This small molecule binds to this protein.
Small molecule (SMILES): N=[N+]=NC[C@H]1O[C@@H](n2c(SCC(=O)O)nc3c(N)ncnc32)[C@H](O)[C@@H]1O

Sequence of chain 1.A:
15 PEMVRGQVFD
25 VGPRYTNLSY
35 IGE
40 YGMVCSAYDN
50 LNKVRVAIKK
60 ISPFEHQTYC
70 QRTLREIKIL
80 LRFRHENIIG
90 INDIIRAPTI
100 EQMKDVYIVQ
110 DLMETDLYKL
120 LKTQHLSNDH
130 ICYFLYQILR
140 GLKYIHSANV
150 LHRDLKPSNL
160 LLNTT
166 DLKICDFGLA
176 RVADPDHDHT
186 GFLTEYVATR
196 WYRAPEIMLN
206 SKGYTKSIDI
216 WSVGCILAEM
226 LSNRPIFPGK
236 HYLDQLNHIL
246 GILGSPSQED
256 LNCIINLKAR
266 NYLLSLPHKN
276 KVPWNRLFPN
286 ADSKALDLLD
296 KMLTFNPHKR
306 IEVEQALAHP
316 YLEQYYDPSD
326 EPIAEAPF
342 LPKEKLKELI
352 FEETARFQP

Binding-site contacts:
Ligand atom C4' contacts residue ILE35 of chain 1.A at 4.0 Å (hydrophobic).
Ligand atom C2' contacts residue ASP115 of chain 1.A at 3.5 Å.
Ligand atom C2' contacts residue LYS118 of chain 1.A at 4.0 Å.
Ligand atom O2' contacts residue LYS118 of chain 1.A at 2.9 Å (salt-bridge).
Ligand atom C83 contacts residue LYS58 of chain 1.A at 4.1 Å.
Ligand atom C5' contacts residue VAL43 of chain 1.A at 3.9 Å (hydrophobic).
Ligand atom N52 contacts residue VAL43 of chain 1.A at 3.4 Å.
Ligand atom N52 contacts residue GLU37 of chain 1.A at 3.4 Å (salt-bridge).
Ligand atom O32 contacts residue LYS58 of chain 1.A at 2.9 Å (salt-bridge).
Ligand atom N6 contacts residue GLN109 of chain 1.A at 3.9 Å.
Ligand atom N3 contacts residue MET112 of chain 1.A at 4.1 Å.
Ligand atom N1 contacts residue ALA56 of chain 1.A at 3.5 Å.
Ligand atom N9 contacts residue VAL43 of chain 1.A at 4.0 Å.
Ligand atom C6 contacts residue ALA56 of chain 1.A at 3.5 Å (hydrophobic).
Ligand atom O2' contacts residue ASP115 of chain 1.A at 2.7 Å (salt-bridge).
Ligand atom C5' contacts residue GLY36 of chain 1.A at 3.4 Å.
Ligand atom N51 contacts residue VAL43 of chain 1.A at 4.1 Å.
Ligand atom C4 contacts residue VAL43 of chain 1.A at 4.1 Å (hydrophobic).
Ligand atom C2 contacts residue MET112 of chain 1.A at 3.1 Å (hydrophobic).
Ligand atom C83 contacts residue CYS170 of chain 1.A at 4.0 Å (hydrophobic).
Ligand atom N1 contacts residue MET112 of chain 1.A at 3.1 Å (h-bond).
Ligand atom C3' contacts residue ASP115 of chain 1.A at 4.0 Å.
Ligand atom O3' contacts residue LYS118 of chain 1.A at 3.0 Å (salt-bridge).
Ligand atom C6 contacts residue ASP110 of chain 1.A at 4.0 Å.
Ligand atom C4' contacts residue GLY36 of chain 1.A at 4.0 Å.
Ligand atom C82 contacts residue CYS170 of chain 1.A at 3.9 Å (hydrophobic).
Ligand atom C5 contacts residue LEU160 of chain 1.A at 4.1 Å (hydrophobic).
Ligand atom N7 contacts residue LEU160 of chain 1.A at 4.0 Å.
Ligand atom N53 contacts residue VAL43 of chain 1.A at 3.2 Å.
Ligand atom N3 contacts residue ILE35 of chain 1.A at 4.0 Å.
Ligand atom N6 contacts residue MET112 of chain 1.A at 4.0 Å.
Ligand atom N6 contacts residue LEU160 of chain 1.A at 3.9 Å.
Ligand atom N6 contacts residue ALA56 of chain 1.A at 3.3 Å.
Ligand atom C1' contacts residue ILE35 of chain 1.A at 3.9 Å (hydrophobic).
Ligand atom N1 contacts residue ASP110 of chain 1.A at 4.1 Å.
Ligand atom C5' contacts residue GLU37 of chain 1.A at 3.4 Å.
Ligand atom O4' contacts residue VAL43 of chain 1.A at 3.6 Å.
Ligand atom N51 contacts residue GLU37 of chain 1.A at 3.1 Å (salt-bridge).
Ligand atom O3' contacts residue ASP115 of chain 1.A at 3.8 Å.
Ligand atom N6 contacts residue ASP110 of chain 1.A at 3.1 Å (salt-bridge).